Sequence of chain 1.E:
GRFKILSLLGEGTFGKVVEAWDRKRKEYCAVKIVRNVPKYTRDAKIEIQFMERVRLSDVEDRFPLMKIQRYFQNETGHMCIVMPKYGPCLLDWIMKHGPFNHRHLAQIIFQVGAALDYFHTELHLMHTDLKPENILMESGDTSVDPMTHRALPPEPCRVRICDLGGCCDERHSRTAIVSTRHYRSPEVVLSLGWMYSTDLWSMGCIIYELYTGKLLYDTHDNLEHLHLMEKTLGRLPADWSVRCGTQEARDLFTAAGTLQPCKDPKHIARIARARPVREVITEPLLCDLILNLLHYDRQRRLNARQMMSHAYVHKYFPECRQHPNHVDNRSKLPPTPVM

A protein and the small-molecule ligand that binds it are described below.
Small molecule (SMILES): Cc1cc(C(=O)Nc2nc3cccc(C)c3n2[C@@H]2CCCCN(C(=O)C=CCN(C)C)C2)ccn1

Binding-site contacts:
Ligand atom O2 contacts residue PRO103 of chain 1.E at 3.5 Å.
Ligand atom C14 contacts residue PRO99 of chain 1.E at 3.8 Å (hydrophobic).
Ligand atom C1 contacts residue ASP107 of chain 1.E at 3.3 Å.
Ligand atom N6 contacts residue LYS100 of chain 1.E at 3.2 Å (salt-bridge).
Ligand atom C13 contacts residue LEU151 of chain 1.E at 3.5 Å (hydrophobic).
Ligand atom C9 contacts residue LEU24 of chain 1.E at 3.7 Å (hydrophobic).
Ligand atom C15 contacts residue MET98 of chain 1.E at 3.5 Å (hydrophobic).
Ligand atom N6 contacts residue TYR101 of chain 1.E at 2.9 Å (h-bond).
Ligand atom C4 contacts residue CYS104 of chain 1.E at 3.0 Å (hydrophobic).
Ligand atom O2 contacts residue CYS104 of chain 1.E at 2.6 Å (h-bond).
Ligand atom N1 contacts residue ASP107 of chain 1.E at 2.8 Å (salt-bridge).
Ligand atom C22 contacts residue PRO103 of chain 1.E at 3.8 Å (hydrophobic).
Ligand atom C2 contacts residue ASP107 of chain 1.E at 3.5 Å.
Ligand atom O1 contacts residue ALA45 of chain 1.E at 3.8 Å.
Ligand atom C19 contacts residue LYS100 of chain 1.E at 3.3 Å.
Ligand atom C12 contacts residue LEU151 of chain 1.E at 3.8 Å (hydrophobic).
Ligand atom C11 contacts residue GLY102 of chain 1.E at 3.6 Å.
Ligand atom C19 contacts residue LEU24 of chain 1.E at 3.8 Å (hydrophobic).
Ligand atom C20 contacts residue TYR101 of chain 1.E at 3.4 Å (hydrophobic).
Ligand atom C18 contacts residue LEU151 of chain 1.E at 3.6 Å (hydrophobic).
Ligand atom O1 contacts residue LYS100 of chain 1.E at 3.7 Å.
Ligand atom C19 contacts residue GLY102 of chain 1.E at 3.7 Å.
Ligand atom C19 contacts residue TYR101 of chain 1.E at 3.4 Å (hydrophobic).
Ligand atom N6 contacts residue LEU24 of chain 1.E at 3.6 Å.
Ligand atom C3 contacts residue ASP107 of chain 1.E at 3.6 Å.
Ligand atom C20 contacts residue LYS100 of chain 1.E at 3.0 Å.
Ligand atom C4 contacts residue GLU148 of chain 1.E at 3.6 Å.
Ligand atom C3 contacts residue CYS104 of chain 1.E at 1.8 Å (hydrophobic).
Ligand atom C5 contacts residue CYS104 of chain 1.E at 3.4 Å (hydrophobic).
Ligand atom O2 contacts residue ASP107 of chain 1.E at 3.5 Å (salt-bridge).
Ligand atom C2 contacts residue CYS104 of chain 1.E at 2.8 Å (hydrophobic).
Ligand atom N1 contacts residue CYS104 of chain 1.E at 3.8 Å.
Ligand atom C8 contacts residue GLY25 of chain 1.E at 3.7 Å.
Ligand atom N6 contacts residue GLY102 of chain 1.E at 3.5 Å (h-bond).
Ligand atom N3 contacts residue GLY102 of chain 1.E at 3.8 Å.
Ligand atom N5 contacts residue MET98 of chain 1.E at 3.4 Å.
Ligand atom O1 contacts residue TYR101 of chain 1.E at 2.7 Å (h-bond).
Ligand atom C20 contacts residue LEU24 of chain 1.E at 3.8 Å (hydrophobic).
Ligand atom C24 contacts residue LEU24 of chain 1.E at 3.5 Å (hydrophobic).
Ligand atom C14 contacts residue TYR101 of chain 1.E at 3.7 Å (hydrophobic).